This protein binds this small molecule.
Small molecule (SMILES): CCc1nc(N)nc(N)c1-c1ccc2c3ccccc3n(CCCOC)c2c1

Sequence of chain 1.A:
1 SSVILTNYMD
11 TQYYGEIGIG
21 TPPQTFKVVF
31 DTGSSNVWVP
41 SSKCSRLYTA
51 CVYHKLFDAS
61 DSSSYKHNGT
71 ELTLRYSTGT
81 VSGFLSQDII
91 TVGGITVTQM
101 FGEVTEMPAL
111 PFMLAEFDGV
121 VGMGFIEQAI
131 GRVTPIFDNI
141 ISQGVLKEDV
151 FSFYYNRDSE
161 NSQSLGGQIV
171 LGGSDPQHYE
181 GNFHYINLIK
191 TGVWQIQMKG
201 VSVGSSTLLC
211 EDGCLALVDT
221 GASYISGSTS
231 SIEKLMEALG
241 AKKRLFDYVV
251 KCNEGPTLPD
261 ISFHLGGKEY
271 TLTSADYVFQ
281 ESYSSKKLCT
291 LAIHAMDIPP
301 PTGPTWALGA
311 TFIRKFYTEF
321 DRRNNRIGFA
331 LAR

Binding-site contacts:
Ligand atom C3 contacts residue GLY221 of chain 1.A at 3.7 Å.
Ligand atom C13 contacts residue SER223 of chain 1.A at 3.5 Å.
Ligand atom C15 contacts residue SER223 of chain 1.A at 3.6 Å.
Ligand atom C15 contacts residue GLY221 of chain 1.A at 3.4 Å.
Ligand atom C21 contacts residue LEU114 of chain 1.A at 3.6 Å (hydrophobic).
Ligand atom N1 contacts residue ASP219 of chain 1.A at 3.8 Å.
Ligand atom C17 contacts residue GLN12 of chain 1.A at 3.4 Å.
Ligand atom C5 contacts residue ASP31 of chain 1.A at 3.5 Å.
Ligand atom C16 contacts residue THR220 of chain 1.A at 3.4 Å.
Ligand atom N4 contacts residue ASP219 of chain 1.A at 2.8 Å (salt-bridge).
Ligand atom C3 contacts residue ASP31 of chain 1.A at 3.4 Å.
Ligand atom C16 contacts residue TYR13 of chain 1.A at 3.6 Å (hydrophobic).
Ligand atom C20 contacts residue PRO111 of chain 1.A at 3.8 Å (hydrophobic).
Ligand atom N3 contacts residue SER77 of chain 1.A at 3.2 Å (h-bond).
Ligand atom C14 contacts residue THR11 of chain 1.A at 3.6 Å.
Ligand atom N3 contacts residue THR78 of chain 1.A at 3.1 Å (h-bond).
Ligand atom O1 contacts residue TYR13 of chain 1.A at 3.6 Å.
Ligand atom C22 contacts residue LEU114 of chain 1.A at 3.5 Å (hydrophobic).
Ligand atom C22 contacts residue GLN12 of chain 1.A at 3.4 Å.
Ligand atom C15 contacts residue THR11 of chain 1.A at 3.3 Å.
Ligand atom C7 contacts residue THR78 of chain 1.A at 3.7 Å.
Ligand atom C8 contacts residue PHE112 of chain 1.A at 3.8 Å (hydrophobic).
Ligand atom O1 contacts residue VAL29 of chain 1.A at 3.7 Å.
Ligand atom N2 contacts residue TYR76 of chain 1.A at 3.5 Å.
Ligand atom N4 contacts residue GLY33 of chain 1.A at 3.5 Å.
Ligand atom C21 contacts residue PRO111 of chain 1.A at 3.2 Å (hydrophobic).
Ligand atom C4 contacts residue GLY221 of chain 1.A at 3.7 Å.
Ligand atom C6 contacts residue VAL29 of chain 1.A at 3.6 Å (hydrophobic).
Ligand atom C21 contacts residue ALA115 of chain 1.A at 3.3 Å (hydrophobic).
Ligand atom C22 contacts residue ALA115 of chain 1.A at 3.6 Å (hydrophobic).
Ligand atom C2 contacts residue ASP219 of chain 1.A at 3.6 Å.
Ligand atom C18 contacts residue PHE117 of chain 1.A at 3.8 Å (hydrophobic).
Ligand atom N2 contacts residue ASP31 of chain 1.A at 2.5 Å (salt-bridge).
Ligand atom C11 contacts residue GLY221 of chain 1.A at 3.8 Å.
Ligand atom C6 contacts residue VAL120 of chain 1.A at 3.8 Å (hydrophobic).
Ligand atom C5 contacts residue VAL120 of chain 1.A at 3.8 Å (hydrophobic).
Ligand atom C3 contacts residue TYR76 of chain 1.A at 3.5 Å (hydrophobic).
Ligand atom C19 contacts residue PHE117 of chain 1.A at 3.6 Å (hydrophobic).
Ligand atom C2 contacts residue ASP31 of chain 1.A at 3.3 Å.
Ligand atom N4 contacts residue ASP31 of chain 1.A at 3.2 Å (salt-bridge).